This small molecule binds to this protein.
Small molecule (SMILES): CC(=O)N[C@H]1[C@H](O[C@H]2[C@H](O)[C@@H](NC(C)=O)CO[C@@H]2CO)O[C@H](CO)[C@@H](O[C@@H]2O[C@H](CO)[C@@H](O)[C@H](O[C@H]3O[C@H](CO)[C@@H](O)[C@H](O)[C@@H]3O[C@H]3O[C@H](CO)[C@@H](O)[C@H](O)[C@@H]3O[C@H]3O[C@H](CO)[C@@H](O)[C@H](O)[C@@H]3O)[C@@H]2O)[C@@H]1O

Binding-site contacts:
Ligand atom O6 contacts residue PHE558 of chain 1.A at 3.4 Å.
Ligand atom O5 contacts residue ARG557 of chain 1.A at 3.5 Å.
Ligand atom C6 contacts residue VAL581 of chain 1.A at 3.5 Å (hydrophobic).
Ligand atom C2 contacts residue ASN280 of chain 1.A at 2.5 Å.
Ligand atom C1 contacts residue GOL1 of chain 1.M at 3.6 Å.
Ligand atom O7 contacts residue ASN280 of chain 1.A at 4.0 Å.
Ligand atom C3 contacts residue ASN280 of chain 1.A at 3.8 Å.
Ligand atom O7 contacts residue ARG557 of chain 1.A at 3.0 Å (salt-bridge).
Ligand atom O5 contacts residue ASN280 of chain 1.A at 2.3 Å (h-bond).
Ligand atom O4 contacts residue PHE553 of chain 1.A at 4.0 Å.
Ligand atom O4 contacts residue ARG557 of chain 1.A at 3.4 Å (salt-bridge).
Ligand atom C7 contacts residue ASN280 of chain 1.A at 3.6 Å.
Ligand atom O4 contacts residue THR551 of chain 1.A at 3.9 Å.
Ligand atom O6 contacts residue PHE558 of chain 1.A at 3.8 Å.
Ligand atom O6 contacts residue VAL581 of chain 1.A at 3.9 Å.
Ligand atom C1 contacts residue ASN280 of chain 1.A at 1.4 Å.
Ligand atom O5 contacts residue GOL1 of chain 1.M at 3.9 Å.
Ligand atom O4 contacts residue PHE558 of chain 1.A at 4.2 Å.
Ligand atom C8 contacts residue VAL296 of chain 1.A at 4.2 Å (hydrophobic).
Ligand atom C2 contacts residue ARG557 of chain 1.A at 3.7 Å.
Ligand atom C4 contacts residue VAL581 of chain 1.A at 4.2 Å (hydrophobic).
Ligand atom C6 contacts residue PHE558 of chain 1.A at 4.1 Å (hydrophobic).
Ligand atom O4 contacts residue VAL581 of chain 1.A at 3.7 Å.
Ligand atom O6 contacts residue ARG557 of chain 1.A at 4.1 Å.
Ligand atom C4 contacts residue ARG557 of chain 1.A at 4.1 Å.
Ligand atom C8 contacts residue PRO298 of chain 1.A at 3.8 Å (hydrophobic).
Ligand atom C8 contacts residue ARG297 of chain 1.A at 3.4 Å.
Ligand atom N2 contacts residue ASN280 of chain 1.A at 2.9 Å (h-bond).
Ligand atom O6 contacts residue GOL1 of chain 1.M at 4.1 Å.
Ligand atom C1 contacts residue ARG557 of chain 1.A at 3.8 Å.
Ligand atom C5 contacts residue ASN280 of chain 1.A at 3.6 Å.
Ligand atom C7 contacts residue GOL1 of chain 1.M at 4.0 Å.
Ligand atom C7 contacts residue ARG557 of chain 1.A at 3.9 Å.
Ligand atom O7 contacts residue GOL1 of chain 1.M at 3.5 Å (h-bond).
Ligand atom C3 contacts residue ARG557 of chain 1.A at 4.1 Å.
Ligand atom N2 contacts residue GOL1 of chain 1.M at 4.1 Å.
Ligand atom C6 contacts residue THR559 of chain 1.A at 3.6 Å.
Ligand atom C5 contacts residue ARG557 of chain 1.A at 3.8 Å.
Ligand atom C2 contacts residue GOL1 of chain 1.M at 3.7 Å.
Ligand atom O4 contacts residue THR523 of chain 1.A at 4.2 Å.

Sequence of chain 1.A:
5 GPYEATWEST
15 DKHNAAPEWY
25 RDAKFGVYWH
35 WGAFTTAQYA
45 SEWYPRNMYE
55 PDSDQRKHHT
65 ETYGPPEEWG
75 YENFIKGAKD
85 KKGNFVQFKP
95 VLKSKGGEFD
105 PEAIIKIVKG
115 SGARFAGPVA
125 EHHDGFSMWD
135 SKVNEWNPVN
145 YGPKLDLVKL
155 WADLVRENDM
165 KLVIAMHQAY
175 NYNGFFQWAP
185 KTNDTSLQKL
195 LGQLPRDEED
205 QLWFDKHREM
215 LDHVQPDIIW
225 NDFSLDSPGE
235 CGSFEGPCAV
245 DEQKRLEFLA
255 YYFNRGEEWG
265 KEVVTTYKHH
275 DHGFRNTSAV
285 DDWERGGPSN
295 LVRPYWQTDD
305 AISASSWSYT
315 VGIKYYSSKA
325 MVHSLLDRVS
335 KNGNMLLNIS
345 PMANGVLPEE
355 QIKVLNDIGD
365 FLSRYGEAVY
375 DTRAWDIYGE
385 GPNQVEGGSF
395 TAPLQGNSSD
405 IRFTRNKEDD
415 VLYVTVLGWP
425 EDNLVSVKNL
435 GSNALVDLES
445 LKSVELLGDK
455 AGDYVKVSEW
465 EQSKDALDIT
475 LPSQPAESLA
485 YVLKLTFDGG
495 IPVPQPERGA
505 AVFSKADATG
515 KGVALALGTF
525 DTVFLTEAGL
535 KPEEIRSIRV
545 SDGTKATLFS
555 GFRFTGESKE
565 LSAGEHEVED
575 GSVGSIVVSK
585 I